Sequence of chain 1.A:
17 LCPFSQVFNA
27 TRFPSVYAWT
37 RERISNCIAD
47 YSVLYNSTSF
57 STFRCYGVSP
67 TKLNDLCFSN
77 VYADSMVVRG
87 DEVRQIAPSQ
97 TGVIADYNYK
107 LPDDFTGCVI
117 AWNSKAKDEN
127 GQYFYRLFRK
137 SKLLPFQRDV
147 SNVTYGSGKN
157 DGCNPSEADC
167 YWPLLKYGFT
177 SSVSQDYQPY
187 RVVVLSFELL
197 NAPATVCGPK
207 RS

Binding-site contacts:
Ligand atom C8 contacts residue TYR33 of chain 1.A at 4.2 Å (hydrophobic).
Ligand atom C8 contacts residue ASN148 of chain 1.A at 3.3 Å.
Ligand atom C5 contacts residue TRP168 of chain 1.A at 3.8 Å (hydrophobic).
Ligand atom C7 contacts residue LEU170 of chain 1.A at 4.2 Å (hydrophobic).
Ligand atom C1 contacts residue ASN148 of chain 1.A at 1.4 Å.
Ligand atom O7 contacts residue TYR33 of chain 1.A at 3.5 Å (h-bond).
Ligand atom O5 contacts residue TRP168 of chain 1.A at 3.6 Å.
Ligand atom C4 contacts residue ASN148 of chain 1.A at 4.2 Å.
Ligand atom C6 contacts residue TRP168 of chain 1.A at 3.5 Å (hydrophobic).
Ligand atom O6 contacts residue TRP168 of chain 1.A at 4.4 Å.
Ligand atom N2 contacts residue ASN148 of chain 1.A at 3.0 Å (h-bond).
Ligand atom C2 contacts residue ASN148 of chain 1.A at 2.5 Å.
Ligand atom C5 contacts residue ASN148 of chain 1.A at 3.6 Å.
Ligand atom C7 contacts residue TYR33 of chain 1.A at 4.2 Å (hydrophobic).
Ligand atom O7 contacts residue PHE130 of chain 1.A at 4.2 Å.
Ligand atom O7 contacts residue LEU170 of chain 1.A at 3.7 Å.
Ligand atom C7 contacts residue ASN148 of chain 1.A at 3.4 Å.
Ligand atom O7 contacts residue ASN148 of chain 1.A at 4.4 Å.
Ligand atom O5 contacts residue ASN148 of chain 1.A at 2.3 Å (h-bond).
Ligand atom C3 contacts residue ASN148 of chain 1.A at 3.8 Å.
Ligand atom C1 contacts residue TRP168 of chain 1.A at 4.1 Å (hydrophobic).

A protein and the small-molecule ligand that binds it are described below.
Small molecule (SMILES): CC(=O)N[C@@H]1[C@@H](O)[C@H](O)[C@@H](CO)O[C@H]1O